The protein below binds the small molecule below.
Small molecule (SMILES): CC(=O)N[C@@H]1[C@@H](O)[C@H](O)[C@@H](CO)O[C@H]1O

Sequence of chain 1.B:
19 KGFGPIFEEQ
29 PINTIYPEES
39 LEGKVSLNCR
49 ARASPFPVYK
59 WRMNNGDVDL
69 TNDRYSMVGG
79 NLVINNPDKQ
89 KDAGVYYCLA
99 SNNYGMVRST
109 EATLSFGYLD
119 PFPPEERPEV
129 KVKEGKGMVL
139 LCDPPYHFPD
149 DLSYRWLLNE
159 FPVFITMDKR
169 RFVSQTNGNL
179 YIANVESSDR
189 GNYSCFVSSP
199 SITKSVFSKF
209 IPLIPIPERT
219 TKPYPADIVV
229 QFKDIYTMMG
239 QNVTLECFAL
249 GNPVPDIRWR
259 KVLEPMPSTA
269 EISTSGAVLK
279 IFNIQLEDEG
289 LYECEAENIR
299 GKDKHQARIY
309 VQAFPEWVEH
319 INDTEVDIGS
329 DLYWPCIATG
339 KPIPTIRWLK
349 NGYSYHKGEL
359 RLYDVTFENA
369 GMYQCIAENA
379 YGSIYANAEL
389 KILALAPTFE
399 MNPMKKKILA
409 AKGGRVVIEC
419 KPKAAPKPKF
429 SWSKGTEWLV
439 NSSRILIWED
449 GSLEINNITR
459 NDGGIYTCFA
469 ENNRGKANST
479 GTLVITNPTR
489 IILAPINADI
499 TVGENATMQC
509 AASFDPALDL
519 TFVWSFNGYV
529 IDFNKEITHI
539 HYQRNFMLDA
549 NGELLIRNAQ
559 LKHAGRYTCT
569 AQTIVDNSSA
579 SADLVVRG

Binding-site contacts:
Ligand atom C2 contacts residue ASN476 of chain 1.B at 2.5 Å.
Ligand atom C7 contacts residue ASN476 of chain 1.B at 3.6 Å.
Ligand atom C4 contacts residue ASN476 of chain 1.B at 4.3 Å.
Ligand atom C8 contacts residue ASN476 of chain 1.B at 3.9 Å.
Ligand atom N2 contacts residue ASN476 of chain 1.B at 2.8 Å (h-bond).
Ligand atom O7 contacts residue ASN476 of chain 1.B at 4.4 Å.
Ligand atom O5 contacts residue ASN476 of chain 1.B at 2.4 Å (h-bond).
Ligand atom C3 contacts residue ASN476 of chain 1.B at 3.8 Å.
Ligand atom C1 contacts residue ASN476 of chain 1.B at 1.4 Å.
Ligand atom C5 contacts residue ASN476 of chain 1.B at 3.7 Å.